Binding-site contacts:
Ligand atom C1 contacts residue PHE286 of chain 1.B at 3.4 Å (hydrophobic).
Ligand atom C13 contacts residue SER282 of chain 1.B at 3.9 Å.
Ligand atom C6 contacts residue PHE286 of chain 1.B at 3.5 Å (hydrophobic).
Ligand atom C8 contacts residue PHE286 of chain 1.B at 3.8 Å (hydrophobic).
Ligand atom N4 contacts residue TYR73 of chain 1.B at 3.6 Å.
Ligand atom C3 contacts residue THR247 of chain 1.B at 3.7 Å.
Ligand atom O25 contacts residue MET187 of chain 1.B at 3.6 Å.
Ligand atom C3 contacts residue ILE250 of chain 1.B at 3.9 Å (hydrophobic).
Ligand atom C5 contacts residue ASN235 of chain 1.B at 3.5 Å.
Ligand atom C11 contacts residue GLN283 of chain 1.B at 3.9 Å.
Ligand atom C26 contacts residue THR185 of chain 1.B at 3.8 Å.
Ligand atom C22 contacts residue EDO1 of chain 1.HA at 3.7 Å.
Ligand atom O24 contacts residue TYR73 of chain 1.B at 3.2 Å (h-bond).
Ligand atom C19 contacts residue LEU233 of chain 1.B at 3.7 Å (hydrophobic).
Ligand atom N10 contacts residue ILE250 of chain 1.B at 3.8 Å.
Ligand atom C2 contacts residue ILE250 of chain 1.B at 3.9 Å (hydrophobic).
Ligand atom C11 contacts residue PHE254 of chain 1.B at 3.7 Å (hydrophobic).
Ligand atom C1 contacts residue GLN283 of chain 1.B at 3.7 Å.
Ligand atom C2 contacts residue GLN283 of chain 1.B at 3.3 Å.
Ligand atom C26 contacts residue MET187 of chain 1.B at 3.8 Å (hydrophobic).
Ligand atom C21 contacts residue EDO1 of chain 1.HA at 3.9 Å.
Ligand atom C1 contacts residue ILE250 of chain 1.B at 3.7 Å (hydrophobic).
Ligand atom C26 contacts residue ASP232 of chain 1.B at 2.9 Å.
Ligand atom N10 contacts residue GLN283 of chain 1.B at 2.9 Å (h-bond).
Ligand atom C22 contacts residue EDO1 of chain 1.FA at 3.7 Å.
Ligand atom C3 contacts residue ASN235 of chain 1.B at 3.7 Å.
Ligand atom C12 contacts residue GLN283 of chain 1.B at 3.6 Å.
Ligand atom C3 contacts residue TRP246 of chain 1.B at 3.7 Å (hydrophobic).
Ligand atom N10 contacts residue PHE286 of chain 1.B at 3.6 Å.
Ligand atom O24 contacts residue ASN235 of chain 1.B at 3.5 Å (h-bond).
Ligand atom C12 contacts residue PHE254 of chain 1.B at 3.4 Å (hydrophobic).
Ligand atom C2 contacts residue THR247 of chain 1.B at 3.7 Å.
Ligand atom C9 contacts residue GLN283 of chain 1.B at 3.9 Å.
Ligand atom C13 contacts residue PHE254 of chain 1.B at 3.8 Å (hydrophobic).
Ligand atom C5 contacts residue TYR73 of chain 1.B at 3.7 Å (hydrophobic).
Ligand atom N4 contacts residue ASN235 of chain 1.B at 2.7 Å (h-bond).
Ligand atom C7 contacts residue PHE286 of chain 1.B at 3.6 Å (hydrophobic).
Ligand atom C21 contacts residue EDO1 of chain 1.FA at 3.8 Å.
Ligand atom C15 contacts residue EDO1 of chain 1.GA at 3.5 Å.
Ligand atom C14 contacts residue EDO1 of chain 1.GA at 3.9 Å.

The protein below binds the small molecule below.
Small molecule (SMILES): COc1cccc(Nc2cc(-c3ccccc3)nc3c2C(=O)NCC3)c1

Sequence of chain 1.B:
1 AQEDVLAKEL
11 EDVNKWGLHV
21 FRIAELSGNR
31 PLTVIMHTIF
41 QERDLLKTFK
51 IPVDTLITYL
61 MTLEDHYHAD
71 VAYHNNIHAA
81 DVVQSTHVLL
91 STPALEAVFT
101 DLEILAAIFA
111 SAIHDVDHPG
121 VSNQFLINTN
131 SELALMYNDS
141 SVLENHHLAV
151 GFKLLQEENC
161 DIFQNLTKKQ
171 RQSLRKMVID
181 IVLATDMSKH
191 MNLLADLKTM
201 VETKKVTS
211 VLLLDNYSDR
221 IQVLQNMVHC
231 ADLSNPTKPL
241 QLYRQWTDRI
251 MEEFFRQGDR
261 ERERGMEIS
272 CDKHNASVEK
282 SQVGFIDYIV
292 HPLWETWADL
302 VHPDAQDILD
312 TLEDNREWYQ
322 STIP